Binding-site contacts:
Ligand atom OE1 contacts residue ALA49 of chain 1.BA at 3.6 Å.
Ligand atom CG contacts residue THR20 of chain 1.BA at 3.8 Å.
Ligand atom O contacts residue SER48 of chain 1.BA at 3.7 Å.
Ligand atom CB contacts residue THR1 of chain 1.BA at 2.7 Å.
Ligand atom O contacts residue ALA49 of chain 1.BA at 3.1 Å (h-bond).
Ligand atom C1 contacts residue THR1 of chain 1.BA at 2.4 Å.
Ligand atom O contacts residue THR21 of chain 1.BA at 3.1 Å (h-bond).
Ligand atom O contacts residue SER46 of chain 1.BA at 3.9 Å.
Ligand atom CD2 contacts residue THR22 of chain 1.BA at 3.8 Å.
Ligand atom OE1 contacts residue THR31 of chain 1.BA at 3.6 Å.
Ligand atom CD2 contacts residue THR21 of chain 1.BA at 3.8 Å.
Ligand atom C contacts residue LYS33 of chain 1.BA at 3.9 Å.
Ligand atom C3 contacts residue THR1 of chain 1.BA at 2.5 Å.
Ligand atom C contacts residue THR21 of chain 1.BA at 3.8 Å.
Ligand atom OE1 contacts residue THR20 of chain 1.BA at 3.6 Å (h-bond).
Ligand atom O contacts residue THR20 of chain 1.BA at 3.5 Å.
Ligand atom CD1 contacts residue SER118 of chain 1.V at 3.5 Å.
Ligand atom O contacts residue THR1 of chain 1.BA at 2.2 Å (h-bond).
Ligand atom CD contacts residue ALA49 of chain 1.BA at 3.8 Å (hydrophobic).
Ligand atom C2 contacts residue THR1 of chain 1.BA at 1.5 Å.
Ligand atom CA contacts residue THR21 of chain 1.BA at 3.4 Å.
Ligand atom CA contacts residue THR1 of chain 1.BA at 2.4 Å.
Ligand atom O contacts residue SER129 of chain 1.BA at 3.5 Å (h-bond).
Ligand atom CB contacts residue LYS33 of chain 1.BA at 3.9 Å.
Ligand atom C contacts residue THR1 of chain 1.BA at 1.4 Å.
Ligand atom N contacts residue THR21 of chain 1.BA at 3.2 Å (h-bond).
Ligand atom OE2 contacts residue ALA49 of chain 1.BA at 3.9 Å.
Ligand atom CA contacts residue GLY47 of chain 1.BA at 3.3 Å.
Ligand atom N contacts residue GLY47 of chain 1.BA at 3.0 Å (h-bond).
Ligand atom C contacts residue GLY47 of chain 1.BA at 3.6 Å.
Ligand atom N contacts residue THR1 of chain 1.BA at 3.7 Å.
Ligand atom CB contacts residue THR20 of chain 1.BA at 3.9 Å.
Ligand atom OE2 contacts residue ARG45 of chain 1.BA at 3.1 Å (salt-bridge).
Ligand atom CB contacts residue ALA49 of chain 1.BA at 3.9 Å (hydrophobic).
Ligand atom C1 contacts residue SER129 of chain 1.BA at 3.7 Å.
Ligand atom C3 contacts residue SER168 of chain 1.BA at 3.0 Å.
Ligand atom C3 contacts residue ARG19 of chain 1.BA at 3.5 Å.
Ligand atom O contacts residue THR1 of chain 1.BA at 2.6 Å (h-bond).
Ligand atom O contacts residue GLY47 of chain 1.BA at 3.2 Å (h-bond).
Ligand atom CB contacts residue GLY47 of chain 1.BA at 3.8 Å.

The small molecule below binds the protein below.
Small molecule (SMILES): CC(=O)N[C@@H](CC(C)C)C(=O)N[C@@H](C)C(=O)N[C@@H](CCC(=O)O)[C@@H](O)[C@H](C)CO

Sequence of chain 1.BA:
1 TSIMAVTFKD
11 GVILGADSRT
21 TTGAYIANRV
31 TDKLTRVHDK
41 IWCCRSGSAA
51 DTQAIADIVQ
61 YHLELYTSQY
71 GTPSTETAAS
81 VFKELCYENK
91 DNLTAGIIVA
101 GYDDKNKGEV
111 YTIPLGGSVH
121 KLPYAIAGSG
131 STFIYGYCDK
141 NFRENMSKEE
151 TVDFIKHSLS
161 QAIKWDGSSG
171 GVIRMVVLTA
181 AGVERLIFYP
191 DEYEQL

Sequence of chain 1.V:
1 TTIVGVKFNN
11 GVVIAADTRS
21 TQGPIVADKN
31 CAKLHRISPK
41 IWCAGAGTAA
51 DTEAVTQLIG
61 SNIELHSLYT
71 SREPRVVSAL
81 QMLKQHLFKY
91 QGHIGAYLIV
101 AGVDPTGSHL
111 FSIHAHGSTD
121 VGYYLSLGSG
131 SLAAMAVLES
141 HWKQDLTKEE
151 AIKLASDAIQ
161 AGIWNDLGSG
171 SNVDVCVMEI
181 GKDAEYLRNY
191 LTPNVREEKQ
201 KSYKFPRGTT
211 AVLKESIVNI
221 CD